A small-molecule ligand and the protein it binds are described below.
Small molecule (SMILES): O=c1[nH]cnc2c1ncn2[C@@H]1O[C@H](COP(=O)(O)O)[C@@H](O)[C@H]1O

Binding-site contacts:
Ligand atom C2 contacts residue CYS205 of chain 1.C at 3.3 Å (hydrophobic).
Ligand atom N7 contacts residue MET288 of chain 1.C at 2.9 Å (h-bond).
Ligand atom C5' contacts residue TYR285 of chain 1.C at 3.6 Å (hydrophobic).
Ligand atom N7 contacts residue ILE204 of chain 1.C at 3.8 Å.
Ligand atom C6 contacts residue GLU313 of chain 1.C at 3.7 Å.
Ligand atom O6 contacts residue GLY314 of chain 1.C at 3.2 Å.
Ligand atom O2' contacts residue ASP238 of chain 1.C at 2.5 Å (salt-bridge).
Ligand atom C2' contacts residue ASP238 of chain 1.C at 3.6 Å.
Ligand atom O3P contacts residue GLY240 of chain 1.C at 3.1 Å (h-bond).
Ligand atom N1 contacts residue GLU313 of chain 1.C at 2.8 Å (salt-bridge).
Ligand atom O3' contacts residue ASP238 of chain 1.C at 2.5 Å (salt-bridge).
Ligand atom O3P contacts residue SER203 of chain 1.C at 3.1 Å (h-bond).
Ligand atom O2' contacts residue ASN177 of chain 1.C at 3.7 Å.
Ligand atom O2P contacts residue SER203 of chain 1.C at 2.9 Å (h-bond).
Ligand atom N3 contacts residue Q211 of chain 1.R at 3.5 Å.
Ligand atom P contacts residue TYR285 of chain 1.C at 3.5 Å.
Ligand atom O2P contacts residue TYR285 of chain 1.C at 2.4 Å (h-bond).
Ligand atom O5' contacts residue TYR285 of chain 1.C at 3.8 Å.
Ligand atom N7 contacts residue GLY287 of chain 1.C at 3.5 Å.
Ligand atom O5' contacts residue GLY202 of chain 1.C at 3.8 Å.
Ligand atom C2 contacts residue Q211 of chain 1.R at 3.4 Å.
Ligand atom O1P contacts residue LEU260 of chain 1.C at 3.8 Å.
Ligand atom C8 contacts residue MET75 of chain 1.C at 3.6 Å (hydrophobic).
Ligand atom O6 contacts residue MET288 of chain 1.C at 3.4 Å (h-bond).
Ligand atom N3 contacts residue CYS205 of chain 1.C at 3.7 Å.
Ligand atom O6 contacts residue GLY287 of chain 1.C at 3.2 Å.
Ligand atom O6 contacts residue GLU313 of chain 1.C at 3.5 Å (salt-bridge).
Ligand atom O6 contacts residue GLY289 of chain 1.C at 2.9 Å (h-bond).
Ligand atom O1P contacts residue GLY261 of chain 1.C at 2.8 Å (h-bond).
Ligand atom O3P contacts residue GLY202 of chain 1.C at 3.7 Å.
Ligand atom O3' contacts residue ALA73 of chain 1.C at 3.4 Å.
Ligand atom C6 contacts residue GLY289 of chain 1.C at 3.6 Å.
Ligand atom C2 contacts residue GLU313 of chain 1.C at 3.6 Å.
Ligand atom O1P contacts residue SER262 of chain 1.C at 3.6 Å (h-bond).
Ligand atom O2P contacts residue SER262 of chain 1.C at 3.0 Å (h-bond).
Ligand atom C5 contacts residue MET288 of chain 1.C at 3.7 Å (hydrophobic).
Ligand atom O3' contacts residue MET259 of chain 1.C at 3.7 Å.
Ligand atom C3' contacts residue ASP238 of chain 1.C at 3.3 Å.
Ligand atom N1 contacts residue Q211 of chain 1.R at 3.5 Å.
Ligand atom C4' contacts residue ASP238 of chain 1.C at 3.4 Å.

Sequence of chain 1.C:
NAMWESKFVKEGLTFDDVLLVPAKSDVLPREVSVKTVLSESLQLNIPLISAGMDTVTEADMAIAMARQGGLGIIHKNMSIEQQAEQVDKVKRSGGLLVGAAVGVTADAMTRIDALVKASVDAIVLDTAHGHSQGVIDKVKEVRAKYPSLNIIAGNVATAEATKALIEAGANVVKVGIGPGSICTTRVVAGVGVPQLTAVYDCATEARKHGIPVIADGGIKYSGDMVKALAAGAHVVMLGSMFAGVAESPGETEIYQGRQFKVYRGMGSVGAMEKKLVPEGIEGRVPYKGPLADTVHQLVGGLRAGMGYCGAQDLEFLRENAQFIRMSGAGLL